Sequence of chain 1.A:
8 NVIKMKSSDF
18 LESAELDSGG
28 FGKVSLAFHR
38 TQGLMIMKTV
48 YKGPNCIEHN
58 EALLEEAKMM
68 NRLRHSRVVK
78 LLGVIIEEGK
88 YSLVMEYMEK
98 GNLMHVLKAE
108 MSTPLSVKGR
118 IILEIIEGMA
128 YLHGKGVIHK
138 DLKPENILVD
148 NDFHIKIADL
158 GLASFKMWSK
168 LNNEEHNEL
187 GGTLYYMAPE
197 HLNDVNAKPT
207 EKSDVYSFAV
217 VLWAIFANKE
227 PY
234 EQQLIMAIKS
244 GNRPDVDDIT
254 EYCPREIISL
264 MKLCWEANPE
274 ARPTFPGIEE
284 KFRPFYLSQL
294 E

Binding-site contacts:
Ligand atom C14 contacts residue ASP156 of chain 1.A at 3.7 Å.
Ligand atom C28 contacts residue HIS136 of chain 1.A at 3.8 Å.
Ligand atom O22 contacts residue ASP156 of chain 1.A at 2.6 Å (salt-bridge).
Ligand atom F31 contacts residue SER161 of chain 1.A at 3.4 Å.
Ligand atom C20 contacts residue MET92 of chain 1.A at 3.7 Å (hydrophobic).
Ligand atom N12 contacts residue MET92 of chain 1.A at 3.7 Å.
Ligand atom C6 contacts residue LEU78 of chain 1.A at 3.7 Å (hydrophobic).
Ligand atom O23 contacts residue LEU157 of chain 1.A at 3.6 Å (h-bond).
Ligand atom O23 contacts residue ASP156 of chain 1.A at 2.5 Å (salt-bridge).
Ligand atom C1 contacts residue MET67 of chain 1.A at 3.5 Å (hydrophobic).
Ligand atom C18 contacts residue ASP156 of chain 1.A at 3.4 Å.
Ligand atom C8 contacts residue VAL76 of chain 1.A at 3.6 Å (hydrophobic).
Ligand atom F30 contacts residue SER161 of chain 1.A at 3.5 Å.
Ligand atom C6 contacts residue ALA64 of chain 1.A at 3.6 Å (hydrophobic).
Ligand atom C25 contacts residue TRP165 of chain 1.A at 3.7 Å (hydrophobic).
Ligand atom C6 contacts residue MET67 of chain 1.A at 3.5 Å (hydrophobic).
Ligand atom C11 contacts residue VAL76 of chain 1.A at 3.6 Å (hydrophobic).
Ligand atom F29 contacts residue SER161 of chain 1.A at 2.1 Å.
Ligand atom N13 contacts residue PHE162 of chain 1.A at 3.7 Å.
Ligand atom C15 contacts residue ILE154 of chain 1.A at 3.2 Å (hydrophobic).
Ligand atom F26 contacts residue ILE154 of chain 1.A at 2.8 Å.
Ligand atom C1 contacts residue ASN68 of chain 1.A at 3.8 Å.
Ligand atom F31 contacts residue VAL134 of chain 1.A at 3.2 Å.
Ligand atom C21 contacts residue LEU159 of chain 1.A at 3.6 Å (hydrophobic).
Ligand atom C19 contacts residue ASP156 of chain 1.A at 3.6 Å.
Ligand atom O22 contacts residue LEU159 of chain 1.A at 3.8 Å.
Ligand atom O24 contacts residue ALA64 of chain 1.A at 3.4 Å.
Ligand atom O23 contacts residue ALA155 of chain 1.A at 3.5 Å.
Ligand atom F29 contacts residue ASP156 of chain 1.A at 3.3 Å.
Ligand atom O22 contacts residue LEU157 of chain 1.A at 3.0 Å.
Ligand atom F30 contacts residue HIS136 of chain 1.A at 2.9 Å.
Ligand atom C5 contacts residue LEU78 of chain 1.A at 3.8 Å (hydrophobic).
Ligand atom O22 contacts residue LYS45 of chain 1.A at 3.7 Å.
Ligand atom C15 contacts residue ALA155 of chain 1.A at 3.7 Å (hydrophobic).
Ligand atom C16 contacts residue ILE154 of chain 1.A at 3.4 Å (hydrophobic).
Ligand atom C25 contacts residue LEU90 of chain 1.A at 3.4 Å (hydrophobic).
Ligand atom C20 contacts residue ASP156 of chain 1.A at 3.4 Å.
Ligand atom C21 contacts residue ASP156 of chain 1.A at 2.9 Å.
Ligand atom F26 contacts residue VAL75 of chain 1.A at 3.4 Å.
Ligand atom C28 contacts residue SER161 of chain 1.A at 3.1 Å.

A protein and the small-molecule ligand that binds it are described below.
Small molecule (SMILES): COc1ccc2c(c1)C1=NN(C(=O)CO)[C@H](c3ccc(OC(F)(F)F)c(F)c3)[C@@H]1CC2